Binding-site contacts:
Ligand atom N7 contacts residue SER201 of chain 1.A at 3.6 Å (h-bond).
Ligand atom C2 contacts residue PHE156 of chain 1.A at 3.8 Å (hydrophobic).
Ligand atom C8 contacts residue ALA82 of chain 1.A at 3.4 Å (hydrophobic).
Ligand atom C6 contacts residue ILE157 of chain 1.A at 3.9 Å (hydrophobic).
Ligand atom C4 contacts residue VAL176 of chain 1.A at 3.7 Å (hydrophobic).
Ligand atom N9 contacts residue ALA82 of chain 1.A at 3.7 Å.
Ligand atom C2 contacts residue VAL176 of chain 1.A at 3.9 Å (hydrophobic).
Ligand atom C5 contacts residue PHE156 of chain 1.A at 3.5 Å (hydrophobic).
Ligand atom N7 contacts residue PHE156 of chain 1.A at 3.7 Å.
Ligand atom N9 contacts residue GLY83 of chain 1.A at 4.0 Å.
Ligand atom C5 contacts residue GLY83 of chain 1.A at 3.6 Å.
Ligand atom C2 contacts residue ALA155 of chain 1.A at 3.6 Å (hydrophobic).
Ligand atom C8 contacts residue SER201 of chain 1.A at 3.4 Å.
Ligand atom N7 contacts residue ASP202 of chain 1.A at 2.5 Å (salt-bridge).
Ligand atom N1 contacts residue VAL176 of chain 1.A at 3.9 Å.
Ligand atom N6 contacts residue ILE157 of chain 1.A at 3.0 Å (h-bond).
Ligand atom C8 contacts residue ASP202 of chain 1.A at 3.3 Å.
Ligand atom N6 contacts residue ALA204 of chain 1.A at 3.7 Å.
Ligand atom C2 contacts residue GLU177 of chain 1.A at 3.9 Å.
Ligand atom N6 contacts residue PHE156 of chain 1.A at 3.9 Å.
Ligand atom N3 contacts residue VAL176 of chain 1.A at 3.7 Å.
Ligand atom N3 contacts residue MET178 of chain 1.A at 3.8 Å.
Ligand atom N3 contacts residue GLU177 of chain 1.A at 3.3 Å.
Ligand atom C6 contacts residue ASP202 of chain 1.A at 3.6 Å.
Ligand atom C8 contacts residue PHE156 of chain 1.A at 4.0 Å (hydrophobic).
Ligand atom C4 contacts residue SAH1 of chain 1.D at 3.8 Å.
Ligand atom C8 contacts residue PHE212 of chain 1.A at 3.8 Å (hydrophobic).
Ligand atom C8 contacts residue GLY83 of chain 1.A at 3.5 Å.
Ligand atom C5 contacts residue ASP202 of chain 1.A at 3.6 Å.
Ligand atom N7 contacts residue ALA82 of chain 1.A at 3.5 Å.
Ligand atom C6 contacts residue PHE156 of chain 1.A at 3.8 Å (hydrophobic).
Ligand atom C8 contacts residue SAH1 of chain 1.D at 3.5 Å.
Ligand atom N1 contacts residue PHE156 of chain 1.A at 3.7 Å.
Ligand atom N3 contacts residue SAH1 of chain 1.D at 3.8 Å.
Ligand atom N9 contacts residue SAH1 of chain 1.D at 2.8 Å (h-bond).
Ligand atom N1 contacts residue ILE157 of chain 1.A at 3.1 Å (h-bond).
Ligand atom C2 contacts residue ILE157 of chain 1.A at 3.9 Å (hydrophobic).
Ligand atom N7 contacts residue GLY83 of chain 1.A at 3.4 Å (h-bond).
Ligand atom C4 contacts residue PHE156 of chain 1.A at 3.7 Å (hydrophobic).
Ligand atom N6 contacts residue ASP202 of chain 1.A at 2.7 Å (salt-bridge).

A small-molecule ligand and the protein it binds are described below.
Small molecule (SMILES): Nc1ncnc2[nH]cnc12

Sequence of chain 1.A:
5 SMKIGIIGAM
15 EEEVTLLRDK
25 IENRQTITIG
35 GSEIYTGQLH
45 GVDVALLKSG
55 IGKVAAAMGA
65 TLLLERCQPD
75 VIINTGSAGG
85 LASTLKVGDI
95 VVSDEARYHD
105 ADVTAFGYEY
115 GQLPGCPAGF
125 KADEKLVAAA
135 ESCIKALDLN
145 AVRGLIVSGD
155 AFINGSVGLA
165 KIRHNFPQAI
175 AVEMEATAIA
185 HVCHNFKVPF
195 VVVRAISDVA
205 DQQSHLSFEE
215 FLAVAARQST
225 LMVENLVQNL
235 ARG